A protein and the small-molecule ligand that binds it are described below.
Small molecule (SMILES): CC(C)(CO)C(=O)C(=O)O

Sequence of chain 1.B:
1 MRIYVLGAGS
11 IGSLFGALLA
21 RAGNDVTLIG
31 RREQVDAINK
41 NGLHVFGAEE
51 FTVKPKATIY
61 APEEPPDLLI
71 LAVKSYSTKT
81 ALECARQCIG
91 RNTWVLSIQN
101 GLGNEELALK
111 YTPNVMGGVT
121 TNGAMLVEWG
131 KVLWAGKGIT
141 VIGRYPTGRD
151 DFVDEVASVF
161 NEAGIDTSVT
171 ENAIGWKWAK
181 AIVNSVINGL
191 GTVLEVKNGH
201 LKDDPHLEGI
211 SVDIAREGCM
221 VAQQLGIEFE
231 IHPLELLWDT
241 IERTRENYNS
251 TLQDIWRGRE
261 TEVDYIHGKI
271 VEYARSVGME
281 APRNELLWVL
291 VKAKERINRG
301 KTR

Binding-site contacts:
Ligand atom O4 contacts residue SER250 of chain 1.B at 2.6 Å (h-bond).
Ligand atom C3 contacts residue ASN122 of chain 1.B at 3.7 Å.
Ligand atom C6 contacts residue SER250 of chain 1.B at 3.4 Å.
Ligand atom O1 contacts residue ASN198 of chain 1.B at 3.0 Å (h-bond).
Ligand atom O2 contacts residue ASN184 of chain 1.B at 3.2 Å (h-bond).
Ligand atom C1 contacts residue ASN188 of chain 1.B at 4.1 Å.
Ligand atom C4 contacts residue ASN122 of chain 1.B at 3.9 Å.
Ligand atom O4 contacts residue ASN188 of chain 1.B at 3.1 Å (h-bond).
Ligand atom C4 contacts residue ASN247 of chain 1.B at 3.5 Å.
Ligand atom C1 contacts residue THR240 of chain 1.B at 4.2 Å.
Ligand atom C5 contacts residue ASN100 of chain 1.B at 4.1 Å.
Ligand atom O3 contacts residue ASN247 of chain 1.B at 4.1 Å.
Ligand atom O3 contacts residue SER250 of chain 1.B at 2.9 Å (h-bond).
Ligand atom C6 contacts residue ASN184 of chain 1.B at 3.8 Å.
Ligand atom C3 contacts residue LYS180 of chain 1.B at 3.9 Å.
Ligand atom C6 contacts residue ASN100 of chain 1.B at 4.3 Å.
Ligand atom C5 contacts residue ASN184 of chain 1.B at 3.5 Å.
Ligand atom O1 contacts residue ASN249 of chain 1.B at 3.8 Å.
Ligand atom C1 contacts residue ASN184 of chain 1.B at 3.6 Å.
Ligand atom C4 contacts residue ASN198 of chain 1.B at 3.9 Å.
Ligand atom C4 contacts residue GLY123 of chain 1.B at 3.9 Å.
Ligand atom C2 contacts residue ASN184 of chain 1.B at 4.2 Å.
Ligand atom O2 contacts residue ASN100 of chain 1.B at 3.1 Å (h-bond).
Ligand atom O3 contacts residue ASN188 of chain 1.B at 4.3 Å.
Ligand atom C1 contacts residue ASN198 of chain 1.B at 4.0 Å.
Ligand atom O4 contacts residue ASN100 of chain 1.B at 3.3 Å (h-bond).
Ligand atom C3 contacts residue THR121 of chain 1.B at 3.6 Å.
Ligand atom O1 contacts residue THR244 of chain 1.B at 4.3 Å.
Ligand atom O1 contacts residue ASN247 of chain 1.B at 2.9 Å (h-bond).
Ligand atom C5 contacts residue LYS180 of chain 1.B at 4.2 Å.
Ligand atom O2 contacts residue LYS180 of chain 1.B at 3.0 Å (salt-bridge).
Ligand atom O4 contacts residue ASN184 of chain 1.B at 3.4 Å (h-bond).
Ligand atom C3 contacts residue THR120 of chain 1.B at 4.3 Å.
Ligand atom C3 contacts residue THR240 of chain 1.B at 3.8 Å.
Ligand atom C1 contacts residue ILE187 of chain 1.B at 3.9 Å (hydrophobic).
Ligand atom C2 contacts residue ASN122 of chain 1.B at 4.3 Å.
Ligand atom O3 contacts residue ASN249 of chain 1.B at 3.5 Å.
Ligand atom C4 contacts residue THR244 of chain 1.B at 4.1 Å.
Ligand atom C6 contacts residue ASN188 of chain 1.B at 3.9 Å.